Sequence of chain 1.A:
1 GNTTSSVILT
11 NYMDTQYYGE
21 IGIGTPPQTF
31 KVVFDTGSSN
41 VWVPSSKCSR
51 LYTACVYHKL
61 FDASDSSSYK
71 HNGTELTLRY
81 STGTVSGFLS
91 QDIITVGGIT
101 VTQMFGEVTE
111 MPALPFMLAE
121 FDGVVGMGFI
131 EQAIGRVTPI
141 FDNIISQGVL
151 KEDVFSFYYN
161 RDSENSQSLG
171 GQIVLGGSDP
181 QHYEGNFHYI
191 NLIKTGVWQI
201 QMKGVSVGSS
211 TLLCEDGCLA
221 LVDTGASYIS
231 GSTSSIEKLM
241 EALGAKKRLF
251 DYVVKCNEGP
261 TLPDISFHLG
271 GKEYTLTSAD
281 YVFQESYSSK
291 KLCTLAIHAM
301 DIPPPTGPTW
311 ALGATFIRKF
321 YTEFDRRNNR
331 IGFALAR

The protein below binds the small molecule below.
Small molecule (SMILES): CNC[C@H](CC1CCCCC1)NC(=O)N1CCC[C@@H]([C@@](O)(CCCCOC)c2cccc(Cl)c2)C1

Binding-site contacts:
Ligand atom C51 contacts residue ASP223 of chain 1.A at 3.4 Å.
Ligand atom C24 contacts residue GLY225 of chain 1.A at 3.5 Å.
Ligand atom C28 contacts residue THR224 of chain 1.A at 3.4 Å.
Ligand atom C7 contacts residue PHE121 of chain 1.A at 3.6 Å (hydrophobic).
Ligand atom C41 contacts residue TYR80 of chain 1.A at 3.7 Å (hydrophobic).
Ligand atom C4 contacts residue GLN16 of chain 1.A at 3.7 Å.
Ligand atom C51 contacts residue ASP35 of chain 1.A at 3.6 Å.
Ligand atom C33 contacts residue GLY225 of chain 1.A at 3.5 Å.
Ligand atom C34 contacts residue GLY225 of chain 1.A at 3.5 Å.
Ligand atom N35 contacts residue ASP35 of chain 1.A at 2.8 Å (salt-bridge).
Ligand atom CL1 contacts residue PRO115 of chain 1.A at 3.6 Å.
Ligand atom C15 contacts residue SER227 of chain 1.A at 3.6 Å.
Ligand atom C49 contacts residue GLY225 of chain 1.A at 3.4 Å.
Ligand atom O27 contacts residue SER227 of chain 1.A at 3.6 Å.
Ligand atom C21 contacts residue VAL33 of chain 1.A at 3.4 Å (hydrophobic).
Ligand atom O27 contacts residue TYR17 of chain 1.A at 3.2 Å (h-bond).
Ligand atom C18 contacts residue GLN16 of chain 1.A at 3.6 Å.
Ligand atom C1 contacts residue SER227 of chain 1.A at 3.5 Å.
Ligand atom C8 contacts residue PRO115 of chain 1.A at 3.5 Å (hydrophobic).
Ligand atom C33 contacts residue ASP35 of chain 1.A at 3.6 Å.
Ligand atom O27 contacts residue THR15 of chain 1.A at 3.3 Å (h-bond).
Ligand atom C40 contacts residue TYR80 of chain 1.A at 3.6 Å (hydrophobic).
Ligand atom C24 contacts residue VAL33 of chain 1.A at 3.6 Å (hydrophobic).
Ligand atom C8 contacts residue ALA119 of chain 1.A at 3.6 Å (hydrophobic).
Ligand atom C15 contacts residue GLY225 of chain 1.A at 3.6 Å.
Ligand atom N42 contacts residue GLY225 of chain 1.A at 3.1 Å (h-bond).
Ligand atom C32 contacts residue GLY225 of chain 1.A at 3.6 Å.
Ligand atom C18 contacts residue PHE121 of chain 1.A at 3.7 Å (hydrophobic).
Ligand atom O27 contacts residue GLN16 of chain 1.A at 3.6 Å.
Ligand atom O2 contacts residue SER227 of chain 1.A at 2.5 Å (h-bond).
Ligand atom N35 contacts residue ASP223 of chain 1.A at 2.7 Å (salt-bridge).
Ligand atom C6 contacts residue GLN16 of chain 1.A at 3.6 Å.
Ligand atom C28 contacts residue ALA226 of chain 1.A at 3.5 Å (hydrophobic).
Ligand atom C41 contacts residue THR82 of chain 1.A at 3.5 Å.
Ligand atom C33 contacts residue ASP223 of chain 1.A at 3.1 Å.
Ligand atom CL1 contacts residue PHE116 of chain 1.A at 3.4 Å.
Ligand atom CL1 contacts residue PHE121 of chain 1.A at 3.6 Å.
Ligand atom O44 contacts residue MET300 of chain 1.A at 3.2 Å.
Ligand atom C33 contacts residue ALA226 of chain 1.A at 3.7 Å (hydrophobic).
Ligand atom C6 contacts residue LEU118 of chain 1.A at 3.6 Å (hydrophobic).